Binding-site contacts:
Ligand atom C7 contacts residue PRO81 of chain 1.B at 3.7 Å (hydrophobic).
Ligand atom CA contacts residue GLY48 of chain 1.A at 3.6 Å.
Ligand atom CE1 contacts residue GLY49 of chain 1.A at 3.6 Å.
Ligand atom O2 contacts residue ASN25 of chain 1.A at 2.7 Å (h-bond).
Ligand atom O2 contacts residue ASN25 of chain 1.B at 2.9 Å (h-bond).
Ligand atom C31 contacts residue GLY48 of chain 1.B at 3.5 Å.
Ligand atom C6 contacts residue PRO81 of chain 1.B at 3.5 Å (hydrophobic).
Ligand atom OD1 contacts residue ASP29 of chain 1.A at 3.1 Å (salt-bridge).
Ligand atom CM contacts residue ASN25 of chain 1.A at 3.6 Å.
Ligand atom N2 contacts residue GLY27 of chain 1.A at 3.2 Å (h-bond).
Ligand atom CB contacts residue GLY48 of chain 1.A at 3.3 Å.
Ligand atom N1 contacts residue GLY49 of chain 1.A at 3.7 Å.
Ligand atom ND2 contacts residue GLY48 of chain 1.A at 3.4 Å (h-bond).
Ligand atom CM contacts residue ASN25 of chain 1.B at 3.7 Å.
Ligand atom C51 contacts residue PRO81 of chain 1.A at 3.6 Å (hydrophobic).
Ligand atom C8 contacts residue GLY49 of chain 1.A at 3.5 Å.
Ligand atom O contacts residue ASP29 of chain 1.A at 3.1 Å (salt-bridge).
Ligand atom C11 contacts residue ILE50 of chain 1.A at 3.6 Å (hydrophobic).
Ligand atom ND2 contacts residue ASP30 of chain 1.A at 3.6 Å (salt-bridge).
Ligand atom N contacts residue GLY48 of chain 1.A at 2.9 Å (h-bond).
Ligand atom CG1 contacts residue ILE84 of chain 1.B at 3.5 Å (hydrophobic).
Ligand atom O2 contacts residue GLY27 of chain 1.A at 3.6 Å.
Ligand atom O1 contacts residue ILE50 of chain 1.B at 3.5 Å.
Ligand atom CB1 contacts residue ASN25 of chain 1.B at 3.6 Å.
Ligand atom O contacts residue GLY27 of chain 1.A at 3.4 Å (h-bond).
Ligand atom C11 contacts residue GLY48 of chain 1.B at 3.4 Å.
Ligand atom C41 contacts residue PRO81 of chain 1.A at 3.7 Å (hydrophobic).
Ligand atom C61 contacts residue ILE50 of chain 1.B at 3.6 Å (hydrophobic).
Ligand atom C22 contacts residue ILE50 of chain 1.A at 3.7 Å (hydrophobic).
Ligand atom N1 contacts residue GLY48 of chain 1.A at 3.2 Å (h-bond).
Ligand atom C61 contacts residue THR80 of chain 1.A at 3.6 Å.
Ligand atom CD2 contacts residue GLY27 of chain 1.A at 3.2 Å.
Ligand atom CE1 contacts residue ILE50 of chain 1.A at 3.5 Å (hydrophobic).
Ligand atom CD1 contacts residue ILE84 of chain 1.B at 3.4 Å (hydrophobic).
Ligand atom O contacts residue ALA28 of chain 1.A at 3.6 Å.
Ligand atom OD1 contacts residue ALA28 of chain 1.A at 3.5 Å.
Ligand atom C51 contacts residue ILE50 of chain 1.B at 3.7 Å (hydrophobic).
Ligand atom ND2 contacts residue ILE47 of chain 1.A at 3.5 Å.
Ligand atom C9 contacts residue ASN25 of chain 1.A at 3.3 Å.
Ligand atom OD1 contacts residue ASP30 of chain 1.A at 3.0 Å (salt-bridge).

Sequence of chain 1.B:
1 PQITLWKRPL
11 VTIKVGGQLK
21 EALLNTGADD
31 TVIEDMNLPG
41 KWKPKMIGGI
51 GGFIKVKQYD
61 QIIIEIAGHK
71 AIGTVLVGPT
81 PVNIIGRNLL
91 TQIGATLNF

Sequence of chain 1.A:
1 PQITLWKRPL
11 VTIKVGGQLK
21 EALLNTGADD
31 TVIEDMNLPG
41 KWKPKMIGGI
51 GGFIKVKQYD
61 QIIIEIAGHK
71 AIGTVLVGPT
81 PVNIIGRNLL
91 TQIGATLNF

A protein and the small-molecule ligand that binds it are described below.
Small molecule (SMILES): CC(C)(C)NC(=O)[C@@H]1C[C@@H]2CCCC[C@@H]2CN1C[C@@H](O)[C@H](Cc1ccccc1)NC(=O)[C@H](CC(N)=O)NC(=O)c1ccc2ccccc2n1